Binding-site contacts:
Ligand atom O7 contacts residue ASN12 of chain 13.I at 3.7 Å.
Ligand atom C1 contacts residue ASN12 of chain 13.I at 2.1 Å.
Ligand atom C5 contacts residue ASN12 of chain 13.I at 4.0 Å.
Ligand atom C7 contacts residue ASN12 of chain 13.I at 3.9 Å.
Ligand atom C2 contacts residue ASN12 of chain 13.I at 3.2 Å.
Ligand atom N2 contacts residue ASN12 of chain 13.I at 3.8 Å.
Ligand atom O5 contacts residue ASN12 of chain 13.I at 2.6 Å (h-bond).

Sequence of chain 13.I:
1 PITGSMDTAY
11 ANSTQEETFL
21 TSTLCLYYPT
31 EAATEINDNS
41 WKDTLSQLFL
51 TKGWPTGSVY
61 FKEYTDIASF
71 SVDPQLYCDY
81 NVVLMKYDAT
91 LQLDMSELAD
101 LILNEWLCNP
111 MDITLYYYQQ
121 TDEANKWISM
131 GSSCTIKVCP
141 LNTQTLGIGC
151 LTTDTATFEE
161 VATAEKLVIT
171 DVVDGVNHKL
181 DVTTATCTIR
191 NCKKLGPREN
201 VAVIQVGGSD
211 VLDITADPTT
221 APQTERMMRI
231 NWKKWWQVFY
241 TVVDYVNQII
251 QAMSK

This small molecule binds to this protein.
Small molecule (SMILES): CC(=O)N[C@H]1[C@H](O[C@H]2[C@H](O)[C@@H](NC(C)=O)CO[C@@H]2CO)O[C@H](CO)[C@@H](O)[C@@H]1O